A small-molecule ligand and the protein it binds are described below.
Small molecule (SMILES): CC(=O)N[C@@H]1[C@@H](O)[C@H](O)[C@@H](CO)O[C@H]1O

Binding-site contacts:
Ligand atom C7 contacts residue ASN603 of chain 1.G at 3.3 Å.
Ligand atom C1 contacts residue ASN603 of chain 1.G at 1.4 Å.
Ligand atom C8 contacts residue ASN603 of chain 1.G at 4.2 Å.
Ligand atom O7 contacts residue ASN603 of chain 1.G at 3.3 Å (h-bond).
Ligand atom C4 contacts residue ASN603 of chain 1.G at 4.2 Å.
Ligand atom N2 contacts residue ASN603 of chain 1.G at 2.9 Å (h-bond).
Ligand atom O5 contacts residue ASN603 of chain 1.G at 2.4 Å (h-bond).
Ligand atom C2 contacts residue ASN603 of chain 1.G at 2.5 Å.
Ligand atom C5 contacts residue ASN603 of chain 1.G at 3.7 Å.
Ligand atom C3 contacts residue ASN603 of chain 1.G at 3.8 Å.

Sequence of chain 1.G:
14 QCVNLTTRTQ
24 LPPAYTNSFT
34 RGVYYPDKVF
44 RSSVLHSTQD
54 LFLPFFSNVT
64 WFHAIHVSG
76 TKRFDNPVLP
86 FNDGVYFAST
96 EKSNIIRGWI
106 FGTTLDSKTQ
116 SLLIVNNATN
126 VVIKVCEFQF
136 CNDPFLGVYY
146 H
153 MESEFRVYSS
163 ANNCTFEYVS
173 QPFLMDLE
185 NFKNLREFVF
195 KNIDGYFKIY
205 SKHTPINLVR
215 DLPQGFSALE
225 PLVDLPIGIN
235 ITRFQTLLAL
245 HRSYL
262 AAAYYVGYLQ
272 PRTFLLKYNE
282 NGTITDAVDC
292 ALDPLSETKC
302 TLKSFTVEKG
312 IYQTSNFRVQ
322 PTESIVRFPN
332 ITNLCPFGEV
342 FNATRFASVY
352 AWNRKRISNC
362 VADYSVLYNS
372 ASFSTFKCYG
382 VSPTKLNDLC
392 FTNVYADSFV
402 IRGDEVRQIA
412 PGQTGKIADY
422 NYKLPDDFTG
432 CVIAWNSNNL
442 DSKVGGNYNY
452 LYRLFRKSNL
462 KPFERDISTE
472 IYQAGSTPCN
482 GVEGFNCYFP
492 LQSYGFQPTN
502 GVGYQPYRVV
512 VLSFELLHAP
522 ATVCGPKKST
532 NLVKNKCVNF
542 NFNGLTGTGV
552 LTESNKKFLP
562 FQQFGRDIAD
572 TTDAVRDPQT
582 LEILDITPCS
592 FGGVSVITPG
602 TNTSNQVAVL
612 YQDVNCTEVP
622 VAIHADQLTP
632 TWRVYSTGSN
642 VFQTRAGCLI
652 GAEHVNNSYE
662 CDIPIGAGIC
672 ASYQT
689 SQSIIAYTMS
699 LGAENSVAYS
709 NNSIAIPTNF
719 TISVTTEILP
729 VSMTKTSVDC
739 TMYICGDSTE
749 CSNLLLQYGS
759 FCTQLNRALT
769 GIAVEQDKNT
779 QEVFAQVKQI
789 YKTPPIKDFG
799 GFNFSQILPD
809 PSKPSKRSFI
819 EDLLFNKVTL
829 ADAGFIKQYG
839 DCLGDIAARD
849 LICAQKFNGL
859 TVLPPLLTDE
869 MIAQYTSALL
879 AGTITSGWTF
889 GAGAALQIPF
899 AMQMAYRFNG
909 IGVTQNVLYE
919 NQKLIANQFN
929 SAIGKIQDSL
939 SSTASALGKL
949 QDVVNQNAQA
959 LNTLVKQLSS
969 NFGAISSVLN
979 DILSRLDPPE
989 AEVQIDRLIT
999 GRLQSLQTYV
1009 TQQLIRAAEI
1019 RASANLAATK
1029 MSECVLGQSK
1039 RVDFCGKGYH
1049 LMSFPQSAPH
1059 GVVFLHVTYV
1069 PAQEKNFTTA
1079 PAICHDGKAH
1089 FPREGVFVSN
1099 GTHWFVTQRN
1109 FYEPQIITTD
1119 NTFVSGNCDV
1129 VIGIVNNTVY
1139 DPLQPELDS